This small molecule binds to this protein.
Small molecule (SMILES): Cn1cc(-c2ccnc([C@H]3COCCN3)c2)c(-c2ccc(F)cc2)n1

Sequence of chain 1.D:
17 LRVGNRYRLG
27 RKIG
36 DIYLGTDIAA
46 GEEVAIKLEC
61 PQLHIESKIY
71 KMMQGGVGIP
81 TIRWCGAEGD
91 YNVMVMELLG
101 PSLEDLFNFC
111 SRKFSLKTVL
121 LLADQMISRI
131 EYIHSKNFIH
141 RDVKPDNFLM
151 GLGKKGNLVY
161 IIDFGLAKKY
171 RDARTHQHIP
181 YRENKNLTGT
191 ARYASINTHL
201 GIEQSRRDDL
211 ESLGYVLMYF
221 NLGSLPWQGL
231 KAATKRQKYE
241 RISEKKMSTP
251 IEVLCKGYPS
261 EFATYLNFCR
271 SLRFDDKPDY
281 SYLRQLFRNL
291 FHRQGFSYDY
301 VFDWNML

Binding-site contacts:
Ligand atom C7 contacts residue MET96 of chain 1.D at 3.8 Å (hydrophobic).
Ligand atom F1 contacts residue LYS52 of chain 1.D at 3.7 Å.
Ligand atom N4 contacts residue LEU98 of chain 1.D at 3.8 Å.
Ligand atom C9 contacts residue MET96 of chain 1.D at 3.3 Å (hydrophobic).
Ligand atom C16 contacts residue LEU99 of chain 1.D at 3.1 Å (hydrophobic).
Ligand atom N1 contacts residue ILE37 of chain 1.D at 3.8 Å.
Ligand atom C13 contacts residue LEU99 of chain 1.D at 3.6 Å (hydrophobic).
Ligand atom O1 contacts residue GLY100 of chain 1.D at 3.3 Å (h-bond).
Ligand atom C15 contacts residue LEU149 of chain 1.D at 3.7 Å (hydrophobic).
Ligand atom C12 contacts residue MET96 of chain 1.D at 3.6 Å (hydrophobic).
Ligand atom N3 contacts residue ALA50 of chain 1.D at 3.6 Å.
Ligand atom C5 contacts residue ILE37 of chain 1.D at 3.7 Å (hydrophobic).
Ligand atom C8 contacts residue MET96 of chain 1.D at 3.6 Å (hydrophobic).
Ligand atom C13 contacts residue GLU97 of chain 1.D at 3.6 Å.
Ligand atom C19 contacts residue ILE29 of chain 1.D at 3.6 Å (hydrophobic).
Ligand atom C13 contacts residue MET96 of chain 1.D at 3.8 Å (hydrophobic).
Ligand atom N2 contacts residue ILE162 of chain 1.D at 3.7 Å.
Ligand atom C6 contacts residue ILE37 of chain 1.D at 3.7 Å (hydrophobic).
Ligand atom C11 contacts residue LEU149 of chain 1.D at 3.8 Å (hydrophobic).
Ligand atom C6 contacts residue ALA50 of chain 1.D at 3.8 Å (hydrophobic).
Ligand atom C1 contacts residue ILE162 of chain 1.D at 3.5 Å (hydrophobic).
Ligand atom O1 contacts residue LEU99 of chain 1.D at 3.1 Å (h-bond).
Ligand atom C17 contacts residue GLY100 of chain 1.D at 3.0 Å.
Ligand atom C2 contacts residue ILE162 of chain 1.D at 3.7 Å (hydrophobic).
Ligand atom C17 contacts residue LEU99 of chain 1.D at 3.0 Å (hydrophobic).
Ligand atom C14 contacts residue LEU99 of chain 1.D at 3.9 Å (hydrophobic).
Ligand atom C16 contacts residue LEU98 of chain 1.D at 3.8 Å (hydrophobic).
Ligand atom N3 contacts residue LEU99 of chain 1.D at 2.9 Å (h-bond).
Ligand atom F1 contacts residue MET96 of chain 1.D at 3.4 Å.
Ligand atom C4 contacts residue ILE37 of chain 1.D at 3.6 Å (hydrophobic).
Ligand atom N4 contacts residue ILE29 of chain 1.D at 3.3 Å.
Ligand atom C7 contacts residue ALA50 of chain 1.D at 3.8 Å (hydrophobic).
Ligand atom N1 contacts residue ILE162 of chain 1.D at 3.3 Å.
Ligand atom C8 contacts residue LYS52 of chain 1.D at 3.7 Å.
Ligand atom N2 contacts residue ILE37 of chain 1.D at 3.4 Å.
Ligand atom N3 contacts residue LEU98 of chain 1.D at 3.9 Å.
Ligand atom F1 contacts residue MET94 of chain 1.D at 3.2 Å.
Ligand atom C10 contacts residue MET96 of chain 1.D at 3.8 Å (hydrophobic).
Ligand atom C13 contacts residue ALA50 of chain 1.D at 3.5 Å (hydrophobic).
Ligand atom C9 contacts residue MET94 of chain 1.D at 3.6 Å (hydrophobic).